Sequence of chain 2.A:
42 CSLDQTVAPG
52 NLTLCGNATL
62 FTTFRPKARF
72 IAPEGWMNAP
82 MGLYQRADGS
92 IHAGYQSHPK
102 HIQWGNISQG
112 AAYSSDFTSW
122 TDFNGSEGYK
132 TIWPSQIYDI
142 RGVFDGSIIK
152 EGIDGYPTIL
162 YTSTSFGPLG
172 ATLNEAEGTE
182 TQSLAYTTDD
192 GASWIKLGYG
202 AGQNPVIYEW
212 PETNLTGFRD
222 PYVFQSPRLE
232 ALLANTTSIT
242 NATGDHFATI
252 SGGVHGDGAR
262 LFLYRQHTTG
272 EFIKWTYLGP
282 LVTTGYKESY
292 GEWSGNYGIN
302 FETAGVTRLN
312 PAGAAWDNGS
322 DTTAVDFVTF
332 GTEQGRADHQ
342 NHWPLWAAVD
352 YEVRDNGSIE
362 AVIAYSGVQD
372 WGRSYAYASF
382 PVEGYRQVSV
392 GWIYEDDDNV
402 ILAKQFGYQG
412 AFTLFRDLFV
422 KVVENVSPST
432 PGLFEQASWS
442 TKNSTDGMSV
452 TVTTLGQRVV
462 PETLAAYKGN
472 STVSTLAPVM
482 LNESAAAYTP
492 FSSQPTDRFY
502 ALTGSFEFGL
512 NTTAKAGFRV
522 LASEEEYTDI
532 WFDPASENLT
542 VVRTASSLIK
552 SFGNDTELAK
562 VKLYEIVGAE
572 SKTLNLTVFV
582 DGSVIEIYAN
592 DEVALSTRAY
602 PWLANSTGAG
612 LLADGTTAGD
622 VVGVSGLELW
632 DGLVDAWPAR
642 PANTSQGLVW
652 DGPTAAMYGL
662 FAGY

Binding-site contacts:
Ligand atom OAC contacts residue THR645 of chain 2.A at 3.8 Å.
Ligand atom CAJ contacts residue THR645 of chain 2.A at 3.6 Å.
Ligand atom CAH contacts residue ASP123 of chain 2.A at 2.9 Å.
Ligand atom CAG contacts residue ASP123 of chain 2.A at 3.3 Å.
Ligand atom CAK contacts residue ASP123 of chain 2.A at 4.2 Å.
Ligand atom CAJ contacts residue GLN647 of chain 2.A at 4.5 Å.
Ligand atom CAD contacts residue ALA640 of chain 2.A at 3.9 Å (hydrophobic).
Ligand atom CAE contacts residue ARG641 of chain 2.A at 4.1 Å.
Ligand atom CAH contacts residue PRO74 of chain 2.A at 4.2 Å (hydrophobic).
Ligand atom CAK contacts residue ARG641 of chain 2.A at 4.0 Å.
Ligand atom CAD contacts residue PRO642 of chain 2.A at 3.6 Å (hydrophobic).
Ligand atom CAI contacts residue THR645 of chain 2.A at 4.3 Å.
Ligand atom CAJ contacts residue PRO642 of chain 2.A at 4.1 Å (hydrophobic).
Ligand atom CAD contacts residue ARG641 of chain 2.A at 4.4 Å.
Ligand atom OAA contacts residue ASP123 of chain 2.A at 4.3 Å.
Ligand atom CAE contacts residue PRO642 of chain 2.A at 4.3 Å (hydrophobic).
Ligand atom OAA contacts residue TYR130 of chain 2.A at 3.8 Å.
Ligand atom CAG contacts residue PRO74 of chain 2.A at 4.2 Å (hydrophobic).
Ligand atom OAA contacts residue PRO74 of chain 2.A at 3.7 Å.
Ligand atom CAI contacts residue PRO642 of chain 2.A at 3.5 Å (hydrophobic).
Ligand atom OAC contacts residue GLN647 of chain 2.A at 3.3 Å (h-bond).
Ligand atom CAK contacts residue THR645 of chain 2.A at 4.2 Å.
Ligand atom CAH contacts residue ARG641 of chain 2.A at 3.7 Å.
Ligand atom OAB contacts residue PRO642 of chain 2.A at 3.5 Å.
Ligand atom CAE contacts residue ALA640 of chain 2.A at 4.1 Å (hydrophobic).
Ligand atom CAF contacts residue THR645 of chain 2.A at 3.5 Å.

A protein and the small-molecule ligand that binds it are described below.
Small molecule (SMILES): OCCc1ccc(O)c(O)c1